Binding-site contacts:
Ligand atom N9 contacts residue TYR163 of chain 1.D at 3.8 Å.
Ligand atom OBJ contacts residue GLU123 of chain 1.D at 2.8 Å (salt-bridge).
Ligand atom C6 contacts residue SER166 of chain 1.D at 3.7 Å.
Ligand atom CAJ contacts residue GLY131 of chain 1.B at 3.7 Å.
Ligand atom NBG contacts residue LEU49 of chain 1.D at 3.8 Å.
Ligand atom CBA contacts residue GLU123 of chain 1.D at 3.3 Å.
Ligand atom OBI contacts residue GLU123 of chain 1.D at 2.9 Å (salt-bridge).
Ligand atom CBE contacts residue ASP222 of chain 1.D at 3.8 Å.
Ligand atom OBJ contacts residue ASN122 of chain 1.D at 3.5 Å (h-bond).
Ligand atom C6 contacts residue TYR163 of chain 1.D at 3.4 Å (hydrophobic).
Ligand atom N3 contacts residue ALA162 of chain 1.D at 3.7 Å.
Ligand atom NBH contacts residue LEU49 of chain 1.D at 3.8 Å.
Ligand atom N6 contacts residue ALA185 of chain 1.B at 3.1 Å (h-bond).
Ligand atom CAH contacts residue PRO132 of chain 1.B at 3.7 Å (hydrophobic).
Ligand atom N7 contacts residue TYR163 of chain 1.D at 3.5 Å.
Ligand atom N3 contacts residue TYR163 of chain 1.D at 3.4 Å (h-bond).
Ligand atom C5 contacts residue TYR163 of chain 1.D at 3.3 Å (hydrophobic).
Ligand atom OBJ contacts residue TYR163 of chain 1.D at 3.3 Å (h-bond).
Ligand atom CBE contacts residue HIS223 of chain 1.D at 3.8 Å.
Ligand atom NAI contacts residue GLY149 of chain 1.B at 3.0 Å (h-bond).
Ligand atom CAB contacts residue ARG148 of chain 1.B at 3.2 Å.
Ligand atom C4 contacts residue TYR163 of chain 1.D at 3.7 Å (hydrophobic).
Ligand atom CAH contacts residue GLY149 of chain 1.B at 3.5 Å.
Ligand atom NAI contacts residue PRO132 of chain 1.B at 3.8 Å.
Ligand atom NBG contacts residue HIS223 of chain 1.D at 3.8 Å.
Ligand atom NBF contacts residue HIS223 of chain 1.D at 3.0 Å (h-bond).
Ligand atom N6 contacts residue ASP150 of chain 1.B at 2.8 Å (salt-bridge).
Ligand atom NBH contacts residue GLY46 of chain 1.D at 3.6 Å.
Ligand atom OBI contacts residue ASN122 of chain 1.D at 3.0 Å (h-bond).
Ligand atom C2 contacts residue TYR163 of chain 1.D at 3.7 Å (hydrophobic).
Ligand atom C2 contacts residue SER166 of chain 1.D at 3.3 Å.
Ligand atom CBB contacts residue GLU123 of chain 1.D at 3.2 Å.
Ligand atom N6 contacts residue TYR163 of chain 1.D at 3.5 Å.
Ligand atom CAC contacts residue ARG148 of chain 1.B at 3.6 Å.
Ligand atom CAJ contacts residue GLY149 of chain 1.B at 3.3 Å.
Ligand atom CBA contacts residue TYR163 of chain 1.D at 3.6 Å (hydrophobic).
Ligand atom NAL contacts residue ASP150 of chain 1.B at 3.6 Å (salt-bridge).
Ligand atom OBJ contacts residue ALA162 of chain 1.D at 3.1 Å.
Ligand atom C2 contacts residue ALA162 of chain 1.D at 3.6 Å (hydrophobic).
Ligand atom N1 contacts residue SER166 of chain 1.D at 2.8 Å (h-bond).

Sequence of chain 1.D:
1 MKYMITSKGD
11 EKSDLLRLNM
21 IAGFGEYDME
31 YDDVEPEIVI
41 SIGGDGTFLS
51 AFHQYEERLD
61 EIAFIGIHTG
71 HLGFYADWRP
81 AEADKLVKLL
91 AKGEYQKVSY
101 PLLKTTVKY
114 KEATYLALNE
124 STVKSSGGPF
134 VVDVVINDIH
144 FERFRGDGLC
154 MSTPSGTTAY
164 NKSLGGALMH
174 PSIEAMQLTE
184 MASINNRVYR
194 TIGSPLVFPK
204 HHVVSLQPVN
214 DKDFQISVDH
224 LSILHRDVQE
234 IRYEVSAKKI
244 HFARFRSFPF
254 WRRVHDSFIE

Sequence of chain 1.B:
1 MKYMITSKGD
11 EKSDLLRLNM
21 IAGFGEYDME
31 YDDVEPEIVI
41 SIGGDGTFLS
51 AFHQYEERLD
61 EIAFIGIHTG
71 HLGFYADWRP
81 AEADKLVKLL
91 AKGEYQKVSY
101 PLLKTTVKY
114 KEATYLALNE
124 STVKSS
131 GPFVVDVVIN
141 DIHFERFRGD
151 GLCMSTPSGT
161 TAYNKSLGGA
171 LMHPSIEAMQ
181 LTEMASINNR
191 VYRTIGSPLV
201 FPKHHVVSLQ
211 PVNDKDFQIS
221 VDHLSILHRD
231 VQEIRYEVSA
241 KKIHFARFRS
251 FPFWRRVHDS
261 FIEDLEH

The small molecule below binds the protein below.
Small molecule (SMILES): [N-]=[N+]=NC[C@H]1O[C@@H](n2c(SCC(=O)NCCc3nc4ccccc4[nH]3)nc3c(N)ncnc32)[C@H](O)[C@@H]1O